Binding-site contacts:
Ligand atom C4 contacts residue VAL296 of chain 35.D at 4.2 Å (hydrophobic).
Ligand atom C4 contacts residue HIS298 of chain 35.D at 3.7 Å.
Ligand atom O3 contacts residue ARG77 of chain 35.D at 4.3 Å.
Ligand atom C2 contacts residue ARG77 of chain 35.D at 4.0 Å.
Ligand atom C1 contacts residue ARG77 of chain 35.D at 3.4 Å.
Ligand atom C6 contacts residue THR94 of chain 35.D at 4.2 Å.
Ligand atom O1A contacts residue GLY78 of chain 35.D at 4.1 Å.
Ligand atom C11 contacts residue TYR72 of chain 35.D at 4.0 Å (hydrophobic).
Ligand atom O3 contacts residue ASN80 of chain 35.D at 3.8 Å.
Ligand atom O3 contacts residue VAL296 of chain 35.D at 4.3 Å.
Ligand atom O4 contacts residue ILE79 of chain 35.D at 4.2 Å.
Ligand atom O4 contacts residue THR291 of chain 35.D at 4.0 Å.
Ligand atom O8 contacts residue ARG77 of chain 35.D at 3.6 Å.
Ligand atom C5 contacts residue TYR72 of chain 35.D at 3.6 Å (hydrophobic).
Ligand atom O3 contacts residue GLY78 of chain 35.D at 3.8 Å.
Ligand atom C11 contacts residue ASP85 of chain 35.E at 3.6 Å.
Ligand atom C4 contacts residue ARG77 of chain 35.D at 4.1 Å.
Ligand atom O4 contacts residue TYR72 of chain 35.D at 3.9 Å.
Ligand atom O4 contacts residue ARG77 of chain 35.D at 4.3 Å.
Ligand atom O1B contacts residue TYR72 of chain 35.D at 4.0 Å.
Ligand atom C4 contacts residue GLY78 of chain 35.D at 3.8 Å.
Ligand atom C3 contacts residue VAL296 of chain 35.D at 3.5 Å (hydrophobic).
Ligand atom O4 contacts residue GLY78 of chain 35.D at 3.1 Å (h-bond).
Ligand atom O4 contacts residue HIS298 of chain 35.D at 2.6 Å (h-bond).
Ligand atom C6 contacts residue ASN93 of chain 35.D at 3.2 Å.
Ligand atom C6 contacts residue TYR72 of chain 35.D at 3.8 Å (hydrophobic).
Ligand atom O4 contacts residue VAL296 of chain 35.D at 4.0 Å.
Ligand atom O8 contacts residue TYR72 of chain 35.D at 3.7 Å.
Ligand atom O1B contacts residue ARG77 of chain 35.D at 2.8 Å (salt-bridge).
Ligand atom O10 contacts residue THR291 of chain 35.D at 3.8 Å.
Ligand atom C1 contacts residue TYR72 of chain 35.D at 3.8 Å (hydrophobic).
Ligand atom O1A contacts residue TYR72 of chain 35.D at 3.3 Å.
Ligand atom N5 contacts residue TYR72 of chain 35.D at 3.0 Å (h-bond).
Ligand atom C10 contacts residue TYR72 of chain 35.D at 3.8 Å (hydrophobic).
Ligand atom C3 contacts residue GLY78 of chain 35.D at 4.0 Å.
Ligand atom O1A contacts residue ARG77 of chain 35.D at 2.8 Å (salt-bridge).
Ligand atom C3 contacts residue HIS298 of chain 35.D at 3.9 Å.
Ligand atom C4 contacts residue TYR72 of chain 35.D at 3.4 Å (hydrophobic).
Ligand atom C3 contacts residue ARG77 of chain 35.D at 3.4 Å.
Ligand atom O6 contacts residue ASN93 of chain 35.D at 3.4 Å (h-bond).

Sequence of chain 35.E:
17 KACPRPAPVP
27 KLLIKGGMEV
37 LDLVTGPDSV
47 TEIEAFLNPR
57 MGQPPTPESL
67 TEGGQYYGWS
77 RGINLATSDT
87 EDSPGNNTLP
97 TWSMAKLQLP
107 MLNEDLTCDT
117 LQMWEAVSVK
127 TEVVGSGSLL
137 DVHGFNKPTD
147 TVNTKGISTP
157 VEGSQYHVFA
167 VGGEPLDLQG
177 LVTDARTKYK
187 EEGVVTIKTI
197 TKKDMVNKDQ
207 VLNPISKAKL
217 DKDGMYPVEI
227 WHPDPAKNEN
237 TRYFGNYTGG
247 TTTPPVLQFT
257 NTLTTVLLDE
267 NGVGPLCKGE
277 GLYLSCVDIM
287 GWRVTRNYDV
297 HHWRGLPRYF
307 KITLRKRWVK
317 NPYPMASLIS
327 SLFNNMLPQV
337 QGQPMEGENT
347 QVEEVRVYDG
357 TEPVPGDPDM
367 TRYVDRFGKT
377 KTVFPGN

This protein binds this small molecule.
Small molecule (SMILES): CC(=O)N[C@H]1[C@H]([C@H](O)[C@H](O)CO)O[C@@](O[C@H]2[C@@H](O)[C@@H](CO)O[C@@H](O[C@H]3[C@H](O)[C@@H](O)[C@H](O)O[C@@H]3CO)[C@@H]2O)(C(=O)O)C[C@@H]1O

Sequence of chain 35.D:
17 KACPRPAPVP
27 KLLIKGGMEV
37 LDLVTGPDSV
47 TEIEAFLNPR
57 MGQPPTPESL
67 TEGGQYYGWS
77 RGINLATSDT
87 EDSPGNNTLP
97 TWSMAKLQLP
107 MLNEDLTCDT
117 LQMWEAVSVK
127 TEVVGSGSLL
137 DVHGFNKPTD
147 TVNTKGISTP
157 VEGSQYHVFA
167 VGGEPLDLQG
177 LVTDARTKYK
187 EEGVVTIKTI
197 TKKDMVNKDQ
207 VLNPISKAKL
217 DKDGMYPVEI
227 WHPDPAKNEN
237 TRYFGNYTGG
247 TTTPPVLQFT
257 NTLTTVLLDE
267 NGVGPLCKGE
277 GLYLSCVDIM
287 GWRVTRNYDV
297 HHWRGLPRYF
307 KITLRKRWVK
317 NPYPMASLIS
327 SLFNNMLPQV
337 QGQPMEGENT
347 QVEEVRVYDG